Binding-site contacts:
Ligand atom N7 contacts residue VAL158 of chain 1.F at 4.1 Å.
Ligand atom C1' contacts residue GLU161 of chain 1.F at 3.4 Å.
Ligand atom C2' contacts residue TRP151 of chain 1.F at 3.4 Å (hydrophobic).
Ligand atom C6 contacts residue B121 of chain 1.S at 4.1 Å.
Ligand atom O2' contacts residue TRP151 of chain 1.F at 3.6 Å.
Ligand atom N3 contacts residue HIS162 of chain 1.F at 3.5 Å.
Ligand atom N3 contacts residue B121 of chain 1.S at 4.1 Å.
Ligand atom C5 contacts residue VAL158 of chain 1.F at 4.1 Å (hydrophobic).
Ligand atom C1' contacts residue B121 of chain 1.S at 3.9 Å.
Ligand atom N6 contacts residue PRO223 of chain 1.E at 4.0 Å.
Ligand atom N9 contacts residue VAL158 of chain 1.F at 3.8 Å.
Ligand atom N9 contacts residue B121 of chain 1.S at 4.0 Å.
Ligand atom C1' contacts residue VAL158 of chain 1.F at 3.9 Å (hydrophobic).
Ligand atom C2' contacts residue VAL158 of chain 1.F at 3.9 Å (hydrophobic).
Ligand atom C3' contacts residue TRP151 of chain 1.F at 3.3 Å (hydrophobic).
Ligand atom C4 contacts residue VAL158 of chain 1.F at 3.5 Å (hydrophobic).
Ligand atom O4' contacts residue GLU161 of chain 1.F at 3.9 Å.
Ligand atom C4' contacts residue B121 of chain 1.S at 3.3 Å.
Ligand atom C3' contacts residue GLU161 of chain 1.F at 4.0 Å.
Ligand atom C8 contacts residue TRP151 of chain 1.F at 3.5 Å (hydrophobic).
Ligand atom O2' contacts residue GLU161 of chain 1.F at 2.6 Å (salt-bridge).
Ligand atom C2 contacts residue ASP221 of chain 1.E at 3.5 Å.
Ligand atom N1 contacts residue ASP221 of chain 1.E at 4.1 Å.
Ligand atom C2 contacts residue VAL158 of chain 1.F at 3.9 Å (hydrophobic).
Ligand atom C2' contacts residue GLU161 of chain 1.F at 3.5 Å.
Ligand atom O3' contacts residue TRP151 of chain 1.F at 3.3 Å.
Ligand atom C5' contacts residue B121 of chain 1.S at 2.0 Å.
Ligand atom C2 contacts residue PRO223 of chain 1.E at 4.0 Å (hydrophobic).
Ligand atom C8 contacts residue B121 of chain 1.S at 3.5 Å.
Ligand atom O2' contacts residue VAL158 of chain 1.F at 3.4 Å.
Ligand atom O3' contacts residue GLU161 of chain 1.F at 3.3 Å.
Ligand atom C8 contacts residue VAL158 of chain 1.F at 3.9 Å (hydrophobic).
Ligand atom C2 contacts residue HIS162 of chain 1.F at 4.1 Å.
Ligand atom C6 contacts residue PRO223 of chain 1.E at 3.8 Å (hydrophobic).
Ligand atom O4' contacts residue B121 of chain 1.S at 3.3 Å.
Ligand atom C5 contacts residue B121 of chain 1.S at 3.6 Å.
Ligand atom N7 contacts residue B121 of chain 1.S at 3.4 Å (h-bond).
Ligand atom N3 contacts residue VAL158 of chain 1.F at 3.3 Å.
Ligand atom N1 contacts residue PRO223 of chain 1.E at 3.7 Å.
Ligand atom C4' contacts residue GLU161 of chain 1.F at 3.7 Å.

Sequence of chain 1.E:
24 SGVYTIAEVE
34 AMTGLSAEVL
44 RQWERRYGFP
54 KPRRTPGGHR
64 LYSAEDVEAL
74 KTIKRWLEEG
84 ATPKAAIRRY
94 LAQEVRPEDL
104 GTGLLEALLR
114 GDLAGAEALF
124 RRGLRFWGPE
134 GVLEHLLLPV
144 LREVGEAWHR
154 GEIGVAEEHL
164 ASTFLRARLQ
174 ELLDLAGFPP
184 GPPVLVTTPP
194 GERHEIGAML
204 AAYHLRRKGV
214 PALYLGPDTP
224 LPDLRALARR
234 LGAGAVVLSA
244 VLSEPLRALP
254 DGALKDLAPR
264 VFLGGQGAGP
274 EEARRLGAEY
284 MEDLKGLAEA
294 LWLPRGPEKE

Sequence of chain 1.F:
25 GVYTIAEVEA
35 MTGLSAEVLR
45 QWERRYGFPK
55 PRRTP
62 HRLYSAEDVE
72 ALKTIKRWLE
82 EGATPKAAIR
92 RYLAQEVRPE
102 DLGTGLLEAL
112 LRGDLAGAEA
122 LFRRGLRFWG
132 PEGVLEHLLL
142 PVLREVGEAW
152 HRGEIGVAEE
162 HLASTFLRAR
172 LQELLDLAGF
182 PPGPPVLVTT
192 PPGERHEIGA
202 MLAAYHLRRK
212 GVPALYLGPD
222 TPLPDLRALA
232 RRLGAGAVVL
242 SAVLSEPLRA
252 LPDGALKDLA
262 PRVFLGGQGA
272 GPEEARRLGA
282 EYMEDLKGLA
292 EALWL

A small-molecule ligand and the protein it binds are described below.
Small molecule (SMILES): C[C@H]1O[C@@H](n2cnc3c(N)ncnc32)[C@H](O)[C@@H]1O